Sequence of chain 1.C:
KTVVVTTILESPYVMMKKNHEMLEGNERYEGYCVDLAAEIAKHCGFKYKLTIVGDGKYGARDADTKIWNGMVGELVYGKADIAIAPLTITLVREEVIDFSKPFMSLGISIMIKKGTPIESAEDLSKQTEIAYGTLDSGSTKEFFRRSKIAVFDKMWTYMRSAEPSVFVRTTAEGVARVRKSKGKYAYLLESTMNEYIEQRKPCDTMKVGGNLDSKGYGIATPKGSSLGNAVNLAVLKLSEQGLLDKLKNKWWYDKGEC

Binding-site contacts:
Ligand atom OXT contacts residue SER139 of chain 1.C at 3.9 Å.
Ligand atom O contacts residue GLY138 of chain 1.C at 3.2 Å.
Ligand atom N contacts residue THR88 of chain 1.C at 2.8 Å (h-bond).
Ligand atom OE2 contacts residue THR140 of chain 1.C at 3.2 Å (h-bond).
Ligand atom C contacts residue TYR58 of chain 1.C at 3.8 Å (hydrophobic).
Ligand atom OE1 contacts residue LEU189 of chain 1.C at 4.2 Å.
Ligand atom OE2 contacts residue SER139 of chain 1.C at 3.4 Å (h-bond).
Ligand atom CA contacts residue PRO86 of chain 1.C at 4.1 Å (hydrophobic).
Ligand atom N contacts residue PRO86 of chain 1.C at 3.0 Å (h-bond).
Ligand atom CA contacts residue GLU190 of chain 1.C at 3.3 Å.
Ligand atom CD contacts residue THR140 of chain 1.C at 3.3 Å.
Ligand atom O contacts residue ARG93 of chain 1.C at 2.8 Å (salt-bridge).
Ligand atom CA contacts residue TYR58 of chain 1.C at 4.1 Å (hydrophobic).
Ligand atom OXT contacts residue ARG93 of chain 1.C at 2.6 Å (salt-bridge).
Ligand atom N contacts residue TYR58 of chain 1.C at 4.1 Å.
Ligand atom OXT contacts residue THR88 of chain 1.C at 2.9 Å (h-bond).
Ligand atom CA contacts residue THR88 of chain 1.C at 3.3 Å.
Ligand atom N contacts residue GLU190 of chain 1.C at 2.7 Å (salt-bridge).
Ligand atom CD contacts residue LEU135 of chain 1.C at 4.0 Å (hydrophobic).
Ligand atom OXT contacts residue LEU87 of chain 1.C at 3.6 Å.
Ligand atom CB contacts residue TYR58 of chain 1.C at 3.6 Å (hydrophobic).
Ligand atom OXT contacts residue TYR58 of chain 1.C at 3.7 Å.
Ligand atom CG contacts residue LEU135 of chain 1.C at 3.8 Å (hydrophobic).
Ligand atom CB contacts residue GLU190 of chain 1.C at 4.0 Å.
Ligand atom CG contacts residue GLU190 of chain 1.C at 3.5 Å.
Ligand atom CD contacts residue GLU190 of chain 1.C at 4.0 Å.
Ligand atom OE1 contacts residue THR140 of chain 1.C at 2.7 Å (h-bond).
Ligand atom C contacts residue SER139 of chain 1.C at 3.4 Å.
Ligand atom C contacts residue ARG93 of chain 1.C at 3.4 Å.
Ligand atom O contacts residue TYR58 of chain 1.C at 3.4 Å.
Ligand atom N contacts residue SER139 of chain 1.C at 4.1 Å.
Ligand atom CB contacts residue LEU135 of chain 1.C at 4.0 Å (hydrophobic).
Ligand atom C contacts residue THR88 of chain 1.C at 3.6 Å.
Ligand atom OE2 contacts residue LEU135 of chain 1.C at 4.1 Å.
Ligand atom O contacts residue SER139 of chain 1.C at 2.9 Å (h-bond).
Ligand atom OE1 contacts residue GLU190 of chain 1.C at 3.8 Å.
Ligand atom CA contacts residue SER139 of chain 1.C at 3.3 Å.
Ligand atom OXT contacts residue PRO86 of chain 1.C at 3.9 Å.
Ligand atom OE2 contacts residue GLY138 of chain 1.C at 3.7 Å.
Ligand atom N contacts residue TYR217 of chain 1.C at 3.7 Å.

The protein below binds the small molecule below.
Small molecule (SMILES): N[C@@H](CCC(=O)O)C(=O)O